Binding-site contacts:
Ligand atom C14 contacts residue TYR280 of chain 2.A at 3.4 Å (hydrophobic).
Ligand atom C1 contacts residue MET201 of chain 1.A at 3.6 Å (hydrophobic).
Ligand atom C17 contacts residue CYS284 of chain 2.A at 3.9 Å (hydrophobic).
Ligand atom C10 contacts residue GLY145 of chain 2.A at 3.9 Å.
Ligand atom C5 contacts residue LEU220 of chain 2.A at 3.7 Å (hydrophobic).
Ligand atom C11 contacts residue TYR41 of chain 2.A at 3.1 Å (hydrophobic).
Ligand atom N1 contacts residue TYR24 of chain 2.A at 3.9 Å.
Ligand atom C7 contacts residue GLU148 of chain 2.A at 3.6 Å.
Ligand atom C10 contacts residue PHE215 of chain 2.A at 3.9 Å (hydrophobic).
Ligand atom C6 contacts residue PHE215 of chain 2.A at 3.5 Å (hydrophobic).
Ligand atom C22 contacts residue LEU220 of chain 2.A at 3.9 Å (hydrophobic).
Ligand atom C18 contacts residue CYS284 of chain 2.A at 3.9 Å (hydrophobic).
Ligand atom C13 contacts residue TYR247 of chain 2.A at 3.2 Å (hydrophobic).
Ligand atom C14 contacts residue TYR247 of chain 2.A at 3.8 Å (hydrophobic).
Ligand atom C7 contacts residue PHE215 of chain 2.A at 3.8 Å (hydrophobic).
Ligand atom C12 contacts residue GLY145 of chain 2.A at 3.1 Å.
Ligand atom C22 contacts residue THR293 of chain 2.A at 3.7 Å.
Ligand atom C11 contacts residue TYR24 of chain 2.A at 3.3 Å (hydrophobic).
Ligand atom C15 contacts residue TYR247 of chain 2.A at 3.4 Å (hydrophobic).
Ligand atom C2 contacts residue MET201 of chain 1.A at 3.6 Å (hydrophobic).
Ligand atom C3 contacts residue LEU220 of chain 2.A at 3.8 Å (hydrophobic).
Ligand atom C2 contacts residue LEU211 of chain 2.A at 3.6 Å (hydrophobic).
Ligand atom C18 contacts residue PHE288 of chain 2.A at 3.8 Å (hydrophobic).
Ligand atom C13 contacts residue TYR41 of chain 2.A at 3.9 Å (hydrophobic).
Ligand atom C6 contacts residue GLY218 of chain 2.A at 3.9 Å.
Ligand atom C16 contacts residue TYR247 of chain 2.A at 3.4 Å (hydrophobic).
Ligand atom C8 contacts residue PHE215 of chain 2.A at 3.7 Å (hydrophobic).
Ligand atom C12 contacts residue CO31 of chain 2.B at 3.2 Å.
Ligand atom N1 contacts residue TYR41 of chain 2.A at 3.8 Å.
Ligand atom C18 contacts residue ILE184 of chain 2.A at 3.7 Å (hydrophobic).
Ligand atom C13 contacts residue CO31 of chain 2.B at 3.6 Å.
Ligand atom C4 contacts residue GLY218 of chain 2.A at 3.7 Å.
Ligand atom C12 contacts residue TYR41 of chain 2.A at 3.5 Å (hydrophobic).
Ligand atom C22 contacts residue LEU287 of chain 2.A at 3.5 Å (hydrophobic).
Ligand atom C19 contacts residue CYS284 of chain 2.A at 3.4 Å (hydrophobic).
Ligand atom C15 contacts residue TYR280 of chain 2.A at 3.5 Å (hydrophobic).
Ligand atom C14 contacts residue PHE215 of chain 2.A at 3.6 Å (hydrophobic).
Ligand atom C21 contacts residue LEU287 of chain 2.A at 3.9 Å (hydrophobic).
Ligand atom C10 contacts residue TYR24 of chain 2.A at 3.2 Å (hydrophobic).
Ligand atom C11 contacts residue SAH1 of chain 2.G at 3.5 Å.

This small molecule binds to this protein.
Small molecule (SMILES): CCCCCCCCCC[N+](C)(C)CCCCCCCCCC

Sequence of chain 1.A:
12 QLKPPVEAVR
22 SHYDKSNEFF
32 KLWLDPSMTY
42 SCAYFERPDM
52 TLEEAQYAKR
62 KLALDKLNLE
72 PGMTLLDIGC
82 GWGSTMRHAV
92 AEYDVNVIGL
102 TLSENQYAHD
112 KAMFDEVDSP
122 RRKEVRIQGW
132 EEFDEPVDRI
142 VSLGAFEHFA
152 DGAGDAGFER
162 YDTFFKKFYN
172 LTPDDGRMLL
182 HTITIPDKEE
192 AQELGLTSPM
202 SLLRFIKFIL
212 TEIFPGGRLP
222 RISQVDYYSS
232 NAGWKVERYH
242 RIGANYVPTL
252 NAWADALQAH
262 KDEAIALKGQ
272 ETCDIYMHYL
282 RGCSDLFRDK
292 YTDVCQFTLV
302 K

Sequence of chain 2.A:
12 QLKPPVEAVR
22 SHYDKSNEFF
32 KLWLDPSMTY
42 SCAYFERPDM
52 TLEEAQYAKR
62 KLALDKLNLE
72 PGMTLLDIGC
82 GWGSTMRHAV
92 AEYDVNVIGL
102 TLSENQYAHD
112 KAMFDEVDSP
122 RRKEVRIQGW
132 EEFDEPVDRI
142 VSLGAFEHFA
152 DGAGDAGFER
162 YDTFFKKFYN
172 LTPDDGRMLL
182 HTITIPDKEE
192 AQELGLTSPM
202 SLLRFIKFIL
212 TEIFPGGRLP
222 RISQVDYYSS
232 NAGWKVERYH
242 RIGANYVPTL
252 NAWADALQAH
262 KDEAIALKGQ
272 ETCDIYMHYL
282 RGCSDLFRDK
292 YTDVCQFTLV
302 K